This protein binds this small molecule.
Small molecule (SMILES): CC(=O)N[C@@H]1[C@@H](O)[C@H](O)[C@@H](CO)O[C@H]1O

Binding-site contacts:
Ligand atom C6 contacts residue ASN28 of chain 1.A at 3.6 Å.
Ligand atom C5 contacts residue GLN20 of chain 1.A at 4.2 Å.
Ligand atom C2 contacts residue ASN28 of chain 1.A at 3.0 Å.
Ligand atom O5 contacts residue ASN28 of chain 1.A at 1.8 Å (h-bond).
Ligand atom N2 contacts residue ASN28 of chain 1.A at 3.6 Å.
Ligand atom C3 contacts residue ASN28 of chain 1.A at 3.9 Å.
Ligand atom O5 contacts residue GLN20 of chain 1.A at 4.0 Å.
Ligand atom C1 contacts residue GLN20 of chain 1.A at 3.5 Å.
Ligand atom C7 contacts residue ASN28 of chain 1.A at 4.5 Å.
Ligand atom O6 contacts residue ASN28 of chain 1.A at 4.0 Å.
Ligand atom C5 contacts residue ASN28 of chain 1.A at 2.9 Å.
Ligand atom C4 contacts residue ASN28 of chain 1.A at 3.9 Å.
Ligand atom C1 contacts residue ASN28 of chain 1.A at 1.4 Å.

Sequence of chain 1.A:
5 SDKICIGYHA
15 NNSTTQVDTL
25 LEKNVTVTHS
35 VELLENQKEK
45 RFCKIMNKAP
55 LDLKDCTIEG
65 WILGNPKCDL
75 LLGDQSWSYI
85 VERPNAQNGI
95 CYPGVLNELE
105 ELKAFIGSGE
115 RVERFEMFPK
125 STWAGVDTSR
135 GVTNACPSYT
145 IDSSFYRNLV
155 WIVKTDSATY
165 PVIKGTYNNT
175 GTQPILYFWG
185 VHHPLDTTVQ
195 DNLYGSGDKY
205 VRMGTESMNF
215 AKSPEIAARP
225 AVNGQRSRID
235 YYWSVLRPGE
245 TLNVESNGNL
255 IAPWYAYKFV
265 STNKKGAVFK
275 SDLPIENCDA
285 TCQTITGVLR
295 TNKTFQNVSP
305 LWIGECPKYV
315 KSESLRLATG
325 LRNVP